Sequence of chain 52.D:
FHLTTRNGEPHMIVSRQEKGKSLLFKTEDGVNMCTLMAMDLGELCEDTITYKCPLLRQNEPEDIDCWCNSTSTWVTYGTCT

The protein below binds the small molecule below.
Small molecule (SMILES): OC[C@H]1O[C@@H](O)[C@@H](O)[C@@H](O)[C@@H]1O

Binding-site contacts:
Ligand atom O4 contacts residue BMA1 of chain 52.V at 4.0 Å.
Ligand atom O5 contacts residue NAG1 of chain 52.T at 2.5 Å (h-bond).
Ligand atom O2 contacts residue HIS2 of chain 52.D at 3.4 Å (h-bond).
Ligand atom C5 contacts residue NAG1 of chain 52.T at 3.8 Å.
Ligand atom O2 contacts residue NAG1 of chain 52.T at 3.4 Å (h-bond).
Ligand atom C3 contacts residue BMA1 of chain 52.V at 2.5 Å.
Ligand atom O3 contacts residue BMA1 of chain 52.V at 1.1 Å.
Ligand atom O6 contacts residue NAG1 of chain 52.T at 4.5 Å.
Ligand atom C2 contacts residue BMA1 of chain 52.V at 3.2 Å.
Ligand atom C2 contacts residue HIS2 of chain 52.D at 4.5 Å.
Ligand atom C1 contacts residue NAG1 of chain 52.T at 1.7 Å.
Ligand atom C4 contacts residue BMA1 of chain 52.V at 3.6 Å.
Ligand atom C2 contacts residue NAG1 of chain 52.T at 2.9 Å.
Ligand atom C3 contacts residue NAG1 of chain 52.T at 4.1 Å.
Ligand atom O2 contacts residue BMA1 of chain 52.V at 3.0 Å (h-bond).